Sequence of chain 1.B:
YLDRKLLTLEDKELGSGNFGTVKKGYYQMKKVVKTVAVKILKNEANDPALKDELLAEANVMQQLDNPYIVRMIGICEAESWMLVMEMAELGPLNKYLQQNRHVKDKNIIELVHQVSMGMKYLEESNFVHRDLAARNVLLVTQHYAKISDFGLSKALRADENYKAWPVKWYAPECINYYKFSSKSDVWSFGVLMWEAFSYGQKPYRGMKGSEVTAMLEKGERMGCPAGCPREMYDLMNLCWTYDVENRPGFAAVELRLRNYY

Binding-site contacts:
Ligand atom C13 contacts residue LEU143 of chain 1.B at 3.2 Å (hydrophobic).
Ligand atom C6 contacts residue GLY96 of chain 1.B at 3.7 Å.
Ligand atom N7 contacts residue LEU19 of chain 1.B at 3.6 Å.
Ligand atom N5 contacts residue VAL27 of chain 1.B at 3.6 Å.
Ligand atom N3 contacts residue ALA93 of chain 1.B at 3.1 Å (h-bond).
Ligand atom C10 contacts residue ALA42 of chain 1.B at 3.6 Å (hydrophobic).
Ligand atom C10 contacts residue LEU143 of chain 1.B at 3.3 Å (hydrophobic).
Ligand atom C4 contacts residue GLU94 of chain 1.B at 3.2 Å.
Ligand atom C11 contacts residue ALA42 of chain 1.B at 3.5 Å (hydrophobic).
Ligand atom N3 contacts residue ALA42 of chain 1.B at 3.5 Å.
Ligand atom N3 contacts residue LEU143 of chain 1.B at 3.6 Å.
Ligand atom C5 contacts residue GLU94 of chain 1.B at 3.8 Å.
Ligand atom C5 contacts residue ALA93 of chain 1.B at 3.4 Å (hydrophobic).
Ligand atom C6 contacts residue LEU19 of chain 1.B at 3.8 Å (hydrophobic).
Ligand atom C18 contacts residue ASP154 of chain 1.B at 3.7 Å.
Ligand atom C3 contacts residue GLY96 of chain 1.B at 3.8 Å.
Ligand atom C12 contacts residue LEU143 of chain 1.B at 3.6 Å (hydrophobic).
Ligand atom C11 contacts residue GLU91 of chain 1.B at 3.2 Å.
Ligand atom C11 contacts residue ALA93 of chain 1.B at 3.8 Å (hydrophobic).
Ligand atom C4 contacts residue GLY96 of chain 1.B at 3.5 Å.
Ligand atom C5 contacts residue MET92 of chain 1.B at 3.5 Å (hydrophobic).
Ligand atom N6 contacts residue ASP154 of chain 1.B at 3.1 Å (salt-bridge).
Ligand atom C7 contacts residue LEU19 of chain 1.B at 3.7 Å (hydrophobic).
Ligand atom C11 contacts residue LEU143 of chain 1.B at 3.7 Å (hydrophobic).
Ligand atom N4 contacts residue LEU143 of chain 1.B at 3.4 Å.
Ligand atom C9 contacts residue ALA93 of chain 1.B at 3.4 Å (hydrophobic).
Ligand atom N6 contacts residue ARG140 of chain 1.B at 2.7 Å (salt-bridge).
Ligand atom C8 contacts residue LEU19 of chain 1.B at 3.7 Å (hydrophobic).
Ligand atom C19 contacts residue ARG140 of chain 1.B at 3.3 Å.
Ligand atom C7 contacts residue PRO97 of chain 1.B at 3.4 Å (hydrophobic).
Ligand atom C12 contacts residue ALA42 of chain 1.B at 3.7 Å (hydrophobic).
Ligand atom N6 contacts residue ASN141 of chain 1.B at 3.0 Å (h-bond).
Ligand atom C20 contacts residue ARG140 of chain 1.B at 3.6 Å.
Ligand atom C5 contacts residue GLY96 of chain 1.B at 3.4 Å.
Ligand atom C19 contacts residue ASN141 of chain 1.B at 3.2 Å.
Ligand atom N2 contacts residue PRO97 of chain 1.B at 3.4 Å.
Ligand atom C20 contacts residue ASP154 of chain 1.B at 3.4 Å.
Ligand atom N3 contacts residue MET92 of chain 1.B at 3.7 Å.
Ligand atom C13 contacts residue ALA42 of chain 1.B at 3.8 Å (hydrophobic).
Ligand atom C12 contacts residue MET90 of chain 1.B at 3.8 Å (hydrophobic).

This small molecule binds to this protein.
Small molecule (SMILES): CN(C)c1ccc(-c2cc3nccnc3c(NC[C@H]3CCCNC3)n2)cn1